Binding-site contacts:
Ligand atom O32 contacts residue HIS62 of chain 1.A at 2.8 Å (h-bond).
Ligand atom C contacts residue GLY338 of chain 1.A at 3.6 Å.
Ligand atom O16 contacts residue ASN289 of chain 1.A at 3.4 Å (h-bond).
Ligand atom N14 contacts residue GLY339 of chain 1.A at 2.9 Å (h-bond).
Ligand atom O18 contacts residue GLY339 of chain 1.A at 3.2 Å (h-bond).
Ligand atom C32 contacts residue TRP291 of chain 1.A at 3.7 Å (hydrophobic).
Ligand atom N03 contacts residue MET290 of chain 1.A at 2.7 Å (h-bond).
Ligand atom N03 contacts residue GLU293 of chain 1.A at 3.2 Å (salt-bridge).
Ligand atom C27 contacts residue ASN289 of chain 1.A at 3.0 Å.
Ligand atom C33 contacts residue TRP291 of chain 1.A at 3.7 Å (hydrophobic).
Ligand atom F23 contacts residue SER242 of chain 1.A at 3.1 Å.
Ligand atom N01 contacts residue MET290 of chain 1.A at 3.1 Å (h-bond).
Ligand atom N01 contacts residue GLY295 of chain 1.A at 3.1 Å (h-bond).
Ligand atom C34 contacts residue GLN292 of chain 1.A at 3.4 Å.
Ligand atom O18 contacts residue TRP291 of chain 1.A at 3.5 Å.
Ligand atom CL25 contacts residue PHE243 of chain 1.A at 3.6 Å.
Ligand atom C26 contacts residue ILE288 of chain 1.A at 3.7 Å (hydrophobic).
Ligand atom C21 contacts residue SER242 of chain 1.A at 3.6 Å.
Ligand atom C34 contacts residue HIS62 of chain 1.A at 3.5 Å.
Ligand atom C13 contacts residue GLY339 of chain 1.A at 3.7 Å.
Ligand atom O18 contacts residue MET341 of chain 1.A at 3.3 Å.
Ligand atom O32 contacts residue ARG342 of chain 1.A at 3.5 Å (salt-bridge).
Ligand atom C12 contacts residue GLY339 of chain 1.A at 3.6 Å.
Ligand atom N01 contacts residue GLU293 of chain 1.A at 3.5 Å (salt-bridge).
Ligand atom C17 contacts residue TRP291 of chain 1.A at 3.6 Å (hydrophobic).
Ligand atom C15 contacts residue MET290 of chain 1.A at 3.5 Å (hydrophobic).
Ligand atom C22 contacts residue SER242 of chain 1.A at 3.3 Å.
Ligand atom N19 contacts residue ASN289 of chain 1.A at 2.7 Å (h-bond).
Ligand atom F23 contacts residue SER140 of chain 1.A at 3.4 Å.
Ligand atom N19 contacts residue GLU237 of chain 1.A at 3.4 Å.
Ligand atom C20 contacts residue GLU237 of chain 1.A at 3.5 Å.
Ligand atom C02 contacts residue MET290 of chain 1.A at 3.4 Å (hydrophobic).
Ligand atom O31 contacts residue ARG342 of chain 1.A at 2.7 Å (salt-bridge).
Ligand atom C31 contacts residue GLY339 of chain 1.A at 3.6 Å.
Ligand atom C02 contacts residue GLU293 of chain 1.A at 3.7 Å.
Ligand atom C34 contacts residue TRP291 of chain 1.A at 3.2 Å (hydrophobic).
Ligand atom N01 contacts residue ASN289 of chain 1.A at 3.7 Å.
Ligand atom C27 contacts residue ILE288 of chain 1.A at 3.6 Å (hydrophobic).
Ligand atom C20 contacts residue ASN289 of chain 1.A at 3.4 Å.
Ligand atom O16 contacts residue MET290 of chain 1.A at 3.0 Å (h-bond).

The small molecule below binds the protein below.
Small molecule (SMILES): [H]/N=C(/N)NC[C@H]1[C@H](CC[C@H](O)CO)c2cc(CNC)ccc2[C@@H]1NC(=O)C(=O)Nc1ccc(Cl)c(F)c1

Sequence of chain 1.A:
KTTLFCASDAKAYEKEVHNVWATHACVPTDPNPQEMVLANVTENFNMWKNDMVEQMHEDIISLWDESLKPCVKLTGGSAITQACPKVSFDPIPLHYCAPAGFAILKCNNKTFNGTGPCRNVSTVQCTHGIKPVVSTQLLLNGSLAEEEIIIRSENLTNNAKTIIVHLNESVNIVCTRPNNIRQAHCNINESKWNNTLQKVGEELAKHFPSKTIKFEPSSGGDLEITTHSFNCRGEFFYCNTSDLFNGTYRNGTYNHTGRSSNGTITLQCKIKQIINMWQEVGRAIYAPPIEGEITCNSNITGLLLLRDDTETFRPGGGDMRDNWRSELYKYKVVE